A small-molecule ligand and the protein it binds are described below.
Small molecule (SMILES): C[C@@H]1O[C@@H](O)[C@@H](O)[C@H](O)[C@@H]1O

Sequence of chain 1.C:
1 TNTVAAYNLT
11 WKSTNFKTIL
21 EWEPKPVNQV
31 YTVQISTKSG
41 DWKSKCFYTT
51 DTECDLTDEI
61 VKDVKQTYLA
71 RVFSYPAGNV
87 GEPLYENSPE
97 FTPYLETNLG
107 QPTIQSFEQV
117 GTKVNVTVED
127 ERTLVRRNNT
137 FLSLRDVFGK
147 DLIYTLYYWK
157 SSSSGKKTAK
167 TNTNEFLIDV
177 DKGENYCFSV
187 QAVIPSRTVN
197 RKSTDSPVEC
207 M

Binding-site contacts:
Ligand atom O2 contacts residue SER13 of chain 1.A at 2.9 Å (h-bond).
Ligand atom C6 contacts residue ARG132 of chain 1.C at 4.4 Å.
Ligand atom O5 contacts residue PHE24 of chain 1.A at 4.4 Å.
Ligand atom C1 contacts residue SER13 of chain 1.A at 1.4 Å.
Ligand atom O5 contacts residue ARG128 of chain 1.C at 3.7 Å.
Ligand atom C4 contacts residue LEU26 of chain 1.A at 3.8 Å (hydrophobic).
Ligand atom C5 contacts residue SER13 of chain 1.A at 2.8 Å.
Ligand atom C6 contacts residue CYS25 of chain 1.A at 3.7 Å (hydrophobic).
Ligand atom C5 contacts residue GLY12 of chain 1.A at 4.2 Å.
Ligand atom C6 contacts residue SER13 of chain 1.A at 4.1 Å.
Ligand atom C2 contacts residue SER13 of chain 1.A at 2.5 Å.
Ligand atom C6 contacts residue LEU26 of chain 1.A at 4.1 Å (hydrophobic).
Ligand atom O3 contacts residue GLY11 of chain 1.A at 4.0 Å.
Ligand atom C4 contacts residue GLY11 of chain 1.A at 3.4 Å.
Ligand atom C4 contacts residue SER13 of chain 1.A at 3.5 Å.
Ligand atom C5 contacts residue GLY11 of chain 1.A at 3.8 Å.
Ligand atom C6 contacts residue PHE137 of chain 1.C at 3.9 Å (hydrophobic).
Ligand atom C3 contacts residue GLY11 of chain 1.A at 3.4 Å.
Ligand atom C1 contacts residue ARG128 of chain 1.C at 3.7 Å.
Ligand atom C6 contacts residue PHE24 of chain 1.A at 3.6 Å (hydrophobic).
Ligand atom O5 contacts residue SER13 of chain 1.A at 2.2 Å (h-bond).
Ligand atom C5 contacts residue PHE24 of chain 1.A at 3.9 Å (hydrophobic).
Ligand atom O4 contacts residue LEU26 of chain 1.A at 4.1 Å.
Ligand atom C5 contacts residue LEU26 of chain 1.A at 4.3 Å (hydrophobic).
Ligand atom O3 contacts residue SER13 of chain 1.A at 4.4 Å.
Ligand atom C3 contacts residue SER13 of chain 1.A at 3.0 Å.

Sequence of chain 1.A:
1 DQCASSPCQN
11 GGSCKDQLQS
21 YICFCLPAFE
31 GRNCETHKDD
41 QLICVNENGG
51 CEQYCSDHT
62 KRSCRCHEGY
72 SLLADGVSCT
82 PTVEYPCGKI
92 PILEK